Sequence of chain 1.B:
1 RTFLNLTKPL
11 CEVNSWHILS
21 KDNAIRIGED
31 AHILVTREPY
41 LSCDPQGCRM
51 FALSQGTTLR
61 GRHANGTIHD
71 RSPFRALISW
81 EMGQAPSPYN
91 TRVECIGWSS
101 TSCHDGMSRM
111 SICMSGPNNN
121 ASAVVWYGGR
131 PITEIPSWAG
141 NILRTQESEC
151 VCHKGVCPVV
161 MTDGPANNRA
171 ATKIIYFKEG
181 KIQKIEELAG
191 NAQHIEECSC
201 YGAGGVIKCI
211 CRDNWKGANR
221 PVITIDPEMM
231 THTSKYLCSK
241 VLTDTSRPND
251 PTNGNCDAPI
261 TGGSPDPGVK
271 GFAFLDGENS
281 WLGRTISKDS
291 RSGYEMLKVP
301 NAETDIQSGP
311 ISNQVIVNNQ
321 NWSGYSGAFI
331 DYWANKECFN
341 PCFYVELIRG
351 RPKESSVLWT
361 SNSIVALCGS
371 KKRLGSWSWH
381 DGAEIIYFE

Binding-site contacts:
Ligand atom O10 contacts residue ASP70 of chain 1.B at 3.8 Å.
Ligand atom C4 contacts residue GLU38 of chain 1.B at 3.6 Å.
Ligand atom O6 contacts residue ARG212 of chain 1.B at 3.4 Å (salt-bridge).
Ligand atom O4 contacts residue GLU38 of chain 1.B at 3.1 Å (salt-bridge).
Ligand atom O6 contacts residue GLU197 of chain 1.B at 3.1 Å (salt-bridge).
Ligand atom O4 contacts residue ASP70 of chain 1.B at 3.3 Å (salt-bridge).
Ligand atom O8 contacts residue ARG212 of chain 1.B at 2.8 Å.
Ligand atom O1A contacts residue TYR325 of chain 1.B at 3.5 Å (h-bond).
Ligand atom C9 contacts residue ASN214 of chain 1.B at 3.8 Å.
Ligand atom C9 contacts residue GLU196 of chain 1.B at 3.6 Å.
Ligand atom C3 contacts residue TYR325 of chain 1.B at 2.9 Å (hydrophobic).
Ligand atom C6 contacts residue TYR325 of chain 1.B at 3.6 Å (hydrophobic).
Ligand atom C9 contacts residue ARG212 of chain 1.B at 4.0 Å.
Ligand atom O6 contacts residue TYR325 of chain 1.B at 2.5 Å (h-bond).
Ligand atom C10 contacts residue ARG71 of chain 1.B at 3.8 Å.
Ligand atom O1A contacts residue ARG291 of chain 1.B at 3.2 Å (salt-bridge).
Ligand atom O1B contacts residue TYR325 of chain 1.B at 3.4 Å (h-bond).
Ligand atom O2 contacts residue ASP70 of chain 1.B at 3.1 Å (salt-bridge).
Ligand atom O8 contacts residue GLU196 of chain 1.B at 3.6 Å.
Ligand atom C3 contacts residue ASP70 of chain 1.B at 3.8 Å.
Ligand atom O1B contacts residue ARG37 of chain 1.B at 3.2 Å (salt-bridge).
Ligand atom C4 contacts residue TYR325 of chain 1.B at 3.5 Å (hydrophobic).
Ligand atom C11 contacts residue ARG71 of chain 1.B at 3.8 Å.
Ligand atom C9 contacts residue ALA166 of chain 1.B at 3.7 Å (hydrophobic).
Ligand atom C2 contacts residue TYR325 of chain 1.B at 3.0 Å (hydrophobic).
Ligand atom C1 contacts residue TYR325 of chain 1.B at 3.0 Å (hydrophobic).
Ligand atom C1 contacts residue ARG291 of chain 1.B at 3.8 Å.
Ligand atom C6 contacts residue GLU197 of chain 1.B at 3.3 Å.
Ligand atom O8 contacts residue GLU197 of chain 1.B at 3.7 Å.
Ligand atom O1B contacts residue ARG291 of chain 1.B at 3.2 Å (salt-bridge).
Ligand atom C11 contacts residue TRP98 of chain 1.B at 3.7 Å (hydrophobic).
Ligand atom O10 contacts residue ARG71 of chain 1.B at 2.6 Å (salt-bridge).
Ligand atom C1 contacts residue ARG212 of chain 1.B at 3.8 Å.
Ligand atom O9 contacts residue ARG144 of chain 1.B at 4.0 Å.
Ligand atom O9 contacts residue ALA166 of chain 1.B at 3.4 Å.
Ligand atom O9 contacts residue GLU196 of chain 1.B at 2.8 Å (salt-bridge).
Ligand atom O1A contacts residue ARG212 of chain 1.B at 3.0 Å (salt-bridge).
Ligand atom C8 contacts residue ARG212 of chain 1.B at 3.5 Å.
Ligand atom C3 contacts residue GLU38 of chain 1.B at 3.6 Å.
Ligand atom C3 contacts residue ARG37 of chain 1.B at 3.9 Å.

This protein binds this small molecule.
Small molecule (SMILES): CC(=O)N[C@H]1[C@H]([C@H](O)[C@H](O)CO)O[C@@](O)(C(=O)O)C[C@@H]1O